This protein binds this small molecule.
Small molecule (SMILES): CC(=O)N[C@H]1[C@H](O[C@H]2[C@H](O)[C@@H](NC(C)=O)CO[C@@H]2CO)O[C@H](CO)[C@@H](O)[C@@H]1O

Sequence of chain 1.G:
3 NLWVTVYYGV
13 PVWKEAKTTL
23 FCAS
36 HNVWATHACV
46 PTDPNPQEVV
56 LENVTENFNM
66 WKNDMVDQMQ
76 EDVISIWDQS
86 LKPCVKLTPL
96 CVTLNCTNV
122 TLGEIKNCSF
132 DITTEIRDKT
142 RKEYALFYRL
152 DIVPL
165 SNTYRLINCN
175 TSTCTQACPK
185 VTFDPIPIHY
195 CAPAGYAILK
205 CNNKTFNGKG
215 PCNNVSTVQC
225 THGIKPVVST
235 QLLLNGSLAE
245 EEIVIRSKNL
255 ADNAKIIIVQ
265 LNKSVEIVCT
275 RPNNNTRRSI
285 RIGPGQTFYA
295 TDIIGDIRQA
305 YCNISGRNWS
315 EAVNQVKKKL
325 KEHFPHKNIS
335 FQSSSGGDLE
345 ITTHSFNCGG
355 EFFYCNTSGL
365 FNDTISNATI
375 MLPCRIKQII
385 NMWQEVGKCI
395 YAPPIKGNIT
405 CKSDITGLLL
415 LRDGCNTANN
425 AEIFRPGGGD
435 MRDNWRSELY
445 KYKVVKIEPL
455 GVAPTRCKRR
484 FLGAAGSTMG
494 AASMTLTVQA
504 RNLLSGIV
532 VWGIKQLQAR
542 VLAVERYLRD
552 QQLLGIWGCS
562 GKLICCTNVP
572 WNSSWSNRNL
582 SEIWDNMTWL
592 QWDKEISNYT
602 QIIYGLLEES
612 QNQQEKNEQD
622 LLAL

Binding-site contacts:
Ligand atom C7 contacts residue THR274 of chain 1.G at 4.4 Å.
Ligand atom O5 contacts residue ASN402 of chain 1.G at 2.4 Å (h-bond).
Ligand atom C1 contacts residue ASN402 of chain 1.G at 1.5 Å.
Ligand atom C8 contacts residue THR274 of chain 1.G at 3.1 Å.
Ligand atom O7 contacts residue PRO276 of chain 1.G at 4.0 Å.
Ligand atom C8 contacts residue ASN402 of chain 1.G at 3.9 Å.
Ligand atom N2 contacts residue ASN402 of chain 1.G at 2.8 Å (h-bond).
Ligand atom C8 contacts residue PRO276 of chain 1.G at 4.2 Å (hydrophobic).
Ligand atom C7 contacts residue ASN402 of chain 1.G at 3.3 Å.
Ligand atom C4 contacts residue ASN402 of chain 1.G at 4.2 Å.
Ligand atom C3 contacts residue ASN402 of chain 1.G at 3.7 Å.
Ligand atom C5 contacts residue ASN402 of chain 1.G at 3.7 Å.
Ligand atom C2 contacts residue ASN402 of chain 1.G at 2.4 Å.
Ligand atom C8 contacts residue THR404 of chain 1.G at 3.6 Å.
Ligand atom O7 contacts residue ASN402 of chain 1.G at 3.4 Å (h-bond).